Sequence of chain 23.A:
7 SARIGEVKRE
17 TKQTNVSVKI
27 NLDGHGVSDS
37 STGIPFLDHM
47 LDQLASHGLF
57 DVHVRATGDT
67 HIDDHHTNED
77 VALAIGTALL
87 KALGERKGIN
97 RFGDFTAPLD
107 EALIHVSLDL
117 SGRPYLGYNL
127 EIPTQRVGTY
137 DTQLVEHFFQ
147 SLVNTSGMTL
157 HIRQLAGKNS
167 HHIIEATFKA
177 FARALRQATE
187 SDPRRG

Sequence of chain 3.A:
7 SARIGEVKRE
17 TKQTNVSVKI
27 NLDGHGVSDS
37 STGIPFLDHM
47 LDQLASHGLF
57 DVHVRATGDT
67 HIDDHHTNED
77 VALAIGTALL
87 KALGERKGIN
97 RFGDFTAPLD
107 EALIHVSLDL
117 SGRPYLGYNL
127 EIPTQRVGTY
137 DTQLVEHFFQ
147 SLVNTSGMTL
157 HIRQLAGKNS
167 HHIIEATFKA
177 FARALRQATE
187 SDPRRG

A protein and the small-molecule ligand that binds it are described below.
Small molecule (SMILES): O=P(O)(O)OC[C@@H](O)[C@@H](O)c1cnc[nH]1

Binding-site contacts:
Ligand atom N2 contacts residue IG21 of chain 23.D at 0.4 Å (h-bond).
Ligand atom C1 contacts residue IG21 of chain 23.D at 0.1 Å.
Ligand atom N2 contacts residue HIS72 of chain 23.A at 3.2 Å (h-bond).
Ligand atom O2 contacts residue GLN19 of chain 23.A at 3.0 Å (h-bond).
Ligand atom C6 contacts residue IG21 of chain 23.D at 0.8 Å.
Ligand atom C3 contacts residue GLU171 of chain 3.A at 3.3 Å.
Ligand atom N1 contacts residue MN1 of chain 23.B at 3.0 Å.
Ligand atom C5 contacts residue EDO1 of chain 23.F at 3.5 Å.
Ligand atom C6 contacts residue MN1 of chain 23.C at 3.5 Å.
Ligand atom C3 contacts residue IG21 of chain 23.D at 0.3 Å.
Ligand atom OP6 contacts residue LYS175 of chain 3.A at 2.9 Å (salt-bridge).
Ligand atom OP4 contacts residue GLN49 of chain 3.A at 2.9 Å (h-bond).
Ligand atom C2 contacts residue IG21 of chain 23.D at 0.5 Å.
Ligand atom N2 contacts residue MN1 of chain 23.C at 2.4 Å.
Ligand atom C4 contacts residue IG21 of chain 23.D at 0.5 Å.
Ligand atom OP1 contacts residue IG21 of chain 23.D at 0.2 Å (h-bond).
Ligand atom O3 contacts residue IG21 of chain 23.D at 0.2 Å (h-bond).
Ligand atom OP4 contacts residue HIS53 of chain 3.A at 3.1 Å (h-bond).
Ligand atom O3 contacts residue GLU171 of chain 3.A at 2.6 Å (salt-bridge).
Ligand atom O3 contacts residue HIS72 of chain 23.A at 3.4 Å (h-bond).
Ligand atom C6 contacts residue MN1 of chain 23.B at 3.1 Å.
Ligand atom OP6 contacts residue HIS53 of chain 3.A at 3.3 Å (h-bond).
Ligand atom C3 contacts residue MN1 of chain 23.C at 3.1 Å.
Ligand atom C5 contacts residue IG21 of chain 23.D at 1.0 Å.
Ligand atom O3 contacts residue MN1 of chain 23.C at 2.4 Å.
Ligand atom C4 contacts residue MN1 of chain 23.C at 3.1 Å.
Ligand atom O3 contacts residue HIS45 of chain 3.A at 3.0 Å.
Ligand atom C1 contacts residue GLU171 of chain 3.A at 3.2 Å.
Ligand atom C3 contacts residue EDO1 of chain 23.F at 3.4 Å.
Ligand atom C2 contacts residue EDO1 of chain 23.F at 3.3 Å.
Ligand atom OP4 contacts residue IG21 of chain 23.D at 0.3 Å (h-bond).
Ligand atom OP5 contacts residue IG21 of chain 23.D at 0.1 Å (h-bond).
Ligand atom O2 contacts residue IG21 of chain 23.D at 1.9 Å.
Ligand atom OP6 contacts residue IG21 of chain 23.D at 0.1 Å (h-bond).
Ligand atom P contacts residue IG21 of chain 23.D at 0.1 Å.
Ligand atom OP5 contacts residue ARG97 of chain 5.A at 2.8 Å (salt-bridge).
Ligand atom N1 contacts residue IG21 of chain 23.D at 0.6 Å.
Ligand atom N2 contacts residue GLU171 of chain 3.A at 3.2 Å (salt-bridge).
Ligand atom OP6 contacts residue ARG97 of chain 5.A at 2.9 Å (salt-bridge).
Ligand atom C4 contacts residue GLU171 of chain 3.A at 3.5 Å.

Sequence of chain 5.A:
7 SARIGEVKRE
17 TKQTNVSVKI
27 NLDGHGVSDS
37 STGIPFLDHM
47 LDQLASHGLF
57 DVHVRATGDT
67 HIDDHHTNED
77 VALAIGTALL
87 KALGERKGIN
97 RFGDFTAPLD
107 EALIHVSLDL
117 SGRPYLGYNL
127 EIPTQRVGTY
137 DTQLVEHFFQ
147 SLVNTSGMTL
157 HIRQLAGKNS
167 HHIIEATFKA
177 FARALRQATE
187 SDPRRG